A protein and the small-molecule ligand that binds it are described below.
Small molecule (SMILES): O=C1[C@@H](O)[C@H](O)C(O)[C@H](O)[C@H]1O

Binding-site contacts:
Ligand atom C2 contacts residue NAD1 of chain 1.H at 3.2 Å.
Ligand atom O2 contacts residue HIS195 of chain 1.C at 2.7 Å (h-bond).
Ligand atom O2 contacts residue ASP191 of chain 1.C at 3.9 Å.
Ligand atom C2 contacts residue HIS195 of chain 1.C at 3.5 Å.
Ligand atom O6 contacts residue GLU165 of chain 1.C at 2.5 Å (salt-bridge).
Ligand atom O2 contacts residue LYS106 of chain 1.C at 3.0 Å (salt-bridge).
Ligand atom O3 contacts residue LYS106 of chain 1.C at 3.0 Å (salt-bridge).
Ligand atom O1 contacts residue TYR163 of chain 1.C at 3.3 Å (h-bond).
Ligand atom C4 contacts residue NAD1 of chain 1.H at 3.8 Å.
Ligand atom O3 contacts residue NAD1 of chain 1.H at 3.0 Å.
Ligand atom O6 contacts residue TYR135 of chain 1.C at 3.4 Å (h-bond).
Ligand atom C1 contacts residue TYR135 of chain 1.C at 3.8 Å (hydrophobic).
Ligand atom C5 contacts residue ASP191 of chain 1.C at 3.9 Å.
Ligand atom C1 contacts residue NAD1 of chain 1.H at 3.9 Å.
Ligand atom O3 contacts residue ASP191 of chain 1.C at 2.8 Å (salt-bridge).
Ligand atom C1 contacts residue TYR163 of chain 1.C at 3.3 Å (hydrophobic).
Ligand atom O1 contacts residue HIS318 of chain 1.D at 4.1 Å.
Ligand atom C3 contacts residue LYS106 of chain 1.C at 3.4 Å.
Ligand atom C4 contacts residue ASP191 of chain 1.C at 3.4 Å.
Ligand atom O1 contacts residue TYR135 of chain 1.C at 2.6 Å (h-bond).
Ligand atom C5 contacts residue GLU165 of chain 1.C at 3.2 Å.
Ligand atom C1 contacts residue HIS195 of chain 1.C at 3.8 Å.
Ligand atom C6 contacts residue GLU165 of chain 1.C at 3.5 Å.
Ligand atom C6 contacts residue HIS318 of chain 1.D at 3.4 Å.
Ligand atom C3 contacts residue NAD1 of chain 1.H at 3.7 Å.
Ligand atom O1 contacts residue HIS195 of chain 1.C at 3.5 Å (h-bond).
Ligand atom C2 contacts residue LYS106 of chain 1.C at 3.6 Å.
Ligand atom O6 contacts residue HIS318 of chain 1.D at 2.5 Å (h-bond).
Ligand atom O6 contacts residue TYR163 of chain 1.C at 3.1 Å (h-bond).
Ligand atom O4 contacts residue TYR167 of chain 1.C at 3.9 Å.
Ligand atom O1 contacts residue NAD1 of chain 1.H at 2.8 Å (h-bond).
Ligand atom C6 contacts residue TYR163 of chain 1.C at 3.8 Å (hydrophobic).
Ligand atom O4 contacts residue ASP191 of chain 1.C at 2.5 Å (salt-bridge).
Ligand atom C3 contacts residue ASP191 of chain 1.C at 3.1 Å.
Ligand atom O5 contacts residue HIS318 of chain 1.D at 4.1 Å.
Ligand atom O5 contacts residue GLU165 of chain 1.C at 2.7 Å (salt-bridge).
Ligand atom O2 contacts residue NAD1 of chain 1.H at 2.7 Å.
Ligand atom O6 contacts residue CYS261 of chain 1.C at 4.0 Å.
Ligand atom C2 contacts residue ASP191 of chain 1.C at 3.8 Å.
Ligand atom C6 contacts residue TYR135 of chain 1.C at 4.0 Å (hydrophobic).

Sequence of chain 1.C:
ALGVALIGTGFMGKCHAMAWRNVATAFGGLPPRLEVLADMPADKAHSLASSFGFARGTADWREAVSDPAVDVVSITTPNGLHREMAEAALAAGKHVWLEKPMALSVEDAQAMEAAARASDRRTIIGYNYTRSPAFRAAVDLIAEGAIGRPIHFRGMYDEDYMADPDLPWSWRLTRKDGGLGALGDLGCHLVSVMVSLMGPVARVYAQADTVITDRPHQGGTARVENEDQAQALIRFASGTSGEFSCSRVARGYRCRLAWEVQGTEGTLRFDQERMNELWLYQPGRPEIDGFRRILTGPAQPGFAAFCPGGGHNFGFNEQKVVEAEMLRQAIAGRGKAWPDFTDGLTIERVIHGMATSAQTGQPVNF

Sequence of chain 1.D:
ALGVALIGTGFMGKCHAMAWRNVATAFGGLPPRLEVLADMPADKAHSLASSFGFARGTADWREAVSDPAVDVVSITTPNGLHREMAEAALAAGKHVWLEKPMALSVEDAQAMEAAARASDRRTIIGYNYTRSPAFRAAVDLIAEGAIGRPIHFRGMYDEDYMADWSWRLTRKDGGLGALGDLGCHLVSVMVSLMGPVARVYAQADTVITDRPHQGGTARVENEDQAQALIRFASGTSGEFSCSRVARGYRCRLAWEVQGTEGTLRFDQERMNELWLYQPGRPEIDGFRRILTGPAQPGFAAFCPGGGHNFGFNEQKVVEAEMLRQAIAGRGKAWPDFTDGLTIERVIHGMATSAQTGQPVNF